Binding-site contacts:
Ligand atom CAJ contacts residue ALA496 of chain 1.C at 3.6 Å (hydrophobic).
Ligand atom CAA contacts residue TRP356 of chain 1.C at 3.8 Å (hydrophobic).
Ligand atom OAB contacts residue VAL318 of chain 1.C at 3.4 Å.
Ligand atom CAJ contacts residue GLY495 of chain 1.C at 3.9 Å.
Ligand atom CAL contacts residue TYR354 of chain 1.C at 3.2 Å (hydrophobic).
Ligand atom OAC contacts residue TYR354 of chain 1.C at 2.7 Å (h-bond).
Ligand atom CAA contacts residue MET491 of chain 1.C at 3.8 Å (hydrophobic).
Ligand atom CAI contacts residue MET491 of chain 1.C at 3.5 Å (hydrophobic).
Ligand atom CLE contacts residue ALA496 of chain 1.C at 4.0 Å.
Ligand atom CAH contacts residue VAL318 of chain 1.C at 3.8 Å (hydrophobic).
Ligand atom CAA contacts residue GLY495 of chain 1.C at 3.9 Å.
Ligand atom CAP contacts residue VAL492 of chain 1.C at 4.0 Å (hydrophobic).
Ligand atom CAT contacts residue LEU321 of chain 1.C at 3.7 Å (hydrophobic).
Ligand atom CAP contacts residue LEU321 of chain 1.C at 3.5 Å (hydrophobic).
Ligand atom CLE contacts residue LEU500 of chain 1.C at 3.6 Å.
Ligand atom CAO contacts residue TRP356 of chain 1.C at 3.8 Å (hydrophobic).
Ligand atom CLE contacts residue SER499 of chain 1.C at 3.4 Å.
Ligand atom CAN contacts residue SER499 of chain 1.C at 3.1 Å.
Ligand atom CAQ contacts residue VAL318 of chain 1.C at 3.4 Å (hydrophobic).
Ligand atom CAF contacts residue TYR324 of chain 1.C at 3.6 Å (hydrophobic).
Ligand atom CAI contacts residue GLY495 of chain 1.C at 3.4 Å.
Ligand atom CAT contacts residue VAL318 of chain 1.C at 3.8 Å (hydrophobic).
Ligand atom CAG contacts residue VAL492 of chain 1.C at 3.5 Å (hydrophobic).
Ligand atom CAH contacts residue ALA496 of chain 1.C at 3.6 Å (hydrophobic).
Ligand atom OAB contacts residue SER499 of chain 1.C at 2.3 Å (h-bond).
Ligand atom CAL contacts residue TYR317 of chain 1.C at 3.5 Å (hydrophobic).
Ligand atom FAD contacts residue LEU321 of chain 1.C at 3.1 Å.
Ligand atom CAL contacts residue LEU321 of chain 1.C at 3.8 Å (hydrophobic).
Ligand atom CAN contacts residue TYR317 of chain 1.C at 3.7 Å (hydrophobic).
Ligand atom CAK contacts residue TYR354 of chain 1.C at 3.7 Å (hydrophobic).
Ligand atom CAG contacts residue SER322 of chain 1.C at 3.7 Å.
Ligand atom CAQ contacts residue ALA496 of chain 1.C at 3.7 Å (hydrophobic).
Ligand atom OAC contacts residue TYR317 of chain 1.C at 3.7 Å.
Ligand atom OAC contacts residue SER499 of chain 1.C at 3.3 Å (h-bond).
Ligand atom CAN contacts residue TYR354 of chain 1.C at 3.3 Å (hydrophobic).
Ligand atom CLE contacts residue VAL318 of chain 1.C at 3.7 Å.
Ligand atom NAM contacts residue LEU321 of chain 1.C at 3.5 Å.
Ligand atom CAI contacts residue ALA496 of chain 1.C at 3.7 Å (hydrophobic).
Ligand atom CAO contacts residue GLY495 of chain 1.C at 3.9 Å.
Ligand atom CAK contacts residue TRP356 of chain 1.C at 3.5 Å (hydrophobic).

Sequence of chain 1.C:
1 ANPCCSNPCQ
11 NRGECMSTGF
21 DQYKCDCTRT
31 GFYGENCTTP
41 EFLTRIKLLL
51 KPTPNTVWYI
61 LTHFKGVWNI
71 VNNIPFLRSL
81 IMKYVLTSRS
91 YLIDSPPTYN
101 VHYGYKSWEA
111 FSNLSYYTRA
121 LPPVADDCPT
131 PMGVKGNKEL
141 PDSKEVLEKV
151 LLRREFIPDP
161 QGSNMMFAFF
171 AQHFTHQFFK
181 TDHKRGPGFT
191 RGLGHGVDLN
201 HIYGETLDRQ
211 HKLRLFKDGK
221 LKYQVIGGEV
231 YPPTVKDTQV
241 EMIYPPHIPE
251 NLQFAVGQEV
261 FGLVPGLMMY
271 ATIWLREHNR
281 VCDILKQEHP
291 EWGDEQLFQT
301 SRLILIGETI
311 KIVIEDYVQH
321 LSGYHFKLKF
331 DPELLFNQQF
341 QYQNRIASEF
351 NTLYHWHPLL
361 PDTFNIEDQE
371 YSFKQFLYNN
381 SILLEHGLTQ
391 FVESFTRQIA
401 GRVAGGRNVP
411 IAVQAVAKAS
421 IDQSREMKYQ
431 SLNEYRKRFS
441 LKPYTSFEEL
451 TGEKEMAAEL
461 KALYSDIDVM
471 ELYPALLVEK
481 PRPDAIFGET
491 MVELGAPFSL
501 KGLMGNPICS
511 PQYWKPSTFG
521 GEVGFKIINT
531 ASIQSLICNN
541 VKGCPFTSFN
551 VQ

A protein and the small-molecule ligand that binds it are described below.
Small molecule (SMILES): Cc1ccc(Nc2c(F)cccc2Cl)c(CC(=O)O)c1